Binding-site contacts:
Ligand atom C27 contacts residue ILE173 of chain 1.A at 3.7 Å (hydrophobic).
Ligand atom O33 contacts residue GLY176 of chain 1.A at 3.2 Å.
Ligand atom O20 contacts residue GLU120 of chain 1.A at 3.4 Å (salt-bridge).
Ligand atom C06 contacts residue VAL9 of chain 1.B at 3.9 Å (hydrophobic).
Ligand atom C17 contacts residue SER217 of chain 1.A at 3.8 Å.
Ligand atom C13 contacts residue ASN47 of chain 1.A at 3.6 Å.
Ligand atom C18 contacts residue ASP220 of chain 1.A at 3.7 Å.
Ligand atom O21 contacts residue ILE173 of chain 1.A at 3.5 Å.
Ligand atom O23 contacts residue ASN47 of chain 1.A at 3.2 Å.
Ligand atom C14 contacts residue ILE173 of chain 1.A at 3.6 Å (hydrophobic).
Ligand atom C19 contacts residue CSO43 of chain 1.A at 3.8 Å.
Ligand atom C27 contacts residue ASN47 of chain 1.A at 3.0 Å.
Ligand atom C05 contacts residue VAL9 of chain 1.B at 3.7 Å (hydrophobic).
Ligand atom O21 contacts residue CSO43 of chain 1.A at 3.6 Å (h-bond).
Ligand atom O33 contacts residue LYS127 of chain 1.A at 3.3 Å.
Ligand atom C30 contacts residue ILE173 of chain 1.A at 3.7 Å (hydrophobic).
Ligand atom C30 contacts residue ILE224 of chain 1.A at 3.8 Å (hydrophobic).
Ligand atom C28 contacts residue ILE173 of chain 1.A at 3.3 Å (hydrophobic).
Ligand atom C13 contacts residue ILE173 of chain 1.A at 3.5 Å (hydrophobic).
Ligand atom O34 contacts residue LYS127 of chain 1.A at 3.0 Å (salt-bridge).
Ligand atom C24 contacts residue ASN47 of chain 1.A at 3.8 Å.
Ligand atom N01 contacts residue VAL51 of chain 1.A at 3.5 Å.
Ligand atom O33 contacts residue PRO172 of chain 1.A at 3.6 Å.
Ligand atom C28 contacts residue ASN47 of chain 1.A at 3.7 Å.
Ligand atom N32 contacts residue LYS127 of chain 1.A at 3.6 Å.
Ligand atom O33 contacts residue VAL9 of chain 1.B at 3.6 Å.
Ligand atom O20 contacts residue ILE173 of chain 1.A at 3.7 Å.
Ligand atom N11 contacts residue ASN47 of chain 1.A at 3.6 Å (h-bond).
Ligand atom C19 contacts residue ILE173 of chain 1.A at 3.3 Å (hydrophobic).
Ligand atom O21 contacts residue ASN47 of chain 1.A at 3.4 Å (h-bond).
Ligand atom C17 contacts residue PRO172 of chain 1.A at 3.6 Å (hydrophobic).
Ligand atom O21 contacts residue PHE124 of chain 1.A at 3.6 Å.
Ligand atom C08 contacts residue ASP220 of chain 1.A at 3.5 Å.
Ligand atom N32 contacts residue ILE173 of chain 1.A at 3.7 Å.
Ligand atom C10 contacts residue ASP220 of chain 1.A at 3.3 Å.
Ligand atom C07 contacts residue ASP220 of chain 1.A at 3.7 Å.
Ligand atom C29 contacts residue ILE173 of chain 1.A at 3.2 Å (hydrophobic).
Ligand atom C22 contacts residue ASN47 of chain 1.A at 3.3 Å.
Ligand atom N11 contacts residue ASP220 of chain 1.A at 3.8 Å.
Ligand atom O16 contacts residue ASN171 of chain 1.A at 3.6 Å (h-bond).

This small molecule binds to this protein.
Small molecule (SMILES): N/C(=C1\C(=O)C(=O)N(c2ccc(O)c(C(=O)O)c2)[C@@H]1c1ccc([N+](=O)[O-])cc1)c1ccccc1

Sequence of chain 1.A:
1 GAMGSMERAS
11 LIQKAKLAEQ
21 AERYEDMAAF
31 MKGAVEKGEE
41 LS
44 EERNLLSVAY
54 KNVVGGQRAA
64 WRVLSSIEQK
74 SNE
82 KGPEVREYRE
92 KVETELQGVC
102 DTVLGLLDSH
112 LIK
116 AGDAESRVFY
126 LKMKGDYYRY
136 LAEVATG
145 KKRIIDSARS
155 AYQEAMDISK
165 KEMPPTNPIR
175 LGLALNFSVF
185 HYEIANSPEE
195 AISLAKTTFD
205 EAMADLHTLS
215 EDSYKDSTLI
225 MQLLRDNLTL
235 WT

Sequence of chain 1.B:
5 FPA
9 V